The small molecule below binds the protein below.
Small molecule (SMILES): C[C@]12CC[C@H](OS(=O)(=O)O)CC1=CC[C@@H]1[C@@H]2CC[C@]2(C)C(=O)CC[C@@H]12

Sequence of chain 1.E:
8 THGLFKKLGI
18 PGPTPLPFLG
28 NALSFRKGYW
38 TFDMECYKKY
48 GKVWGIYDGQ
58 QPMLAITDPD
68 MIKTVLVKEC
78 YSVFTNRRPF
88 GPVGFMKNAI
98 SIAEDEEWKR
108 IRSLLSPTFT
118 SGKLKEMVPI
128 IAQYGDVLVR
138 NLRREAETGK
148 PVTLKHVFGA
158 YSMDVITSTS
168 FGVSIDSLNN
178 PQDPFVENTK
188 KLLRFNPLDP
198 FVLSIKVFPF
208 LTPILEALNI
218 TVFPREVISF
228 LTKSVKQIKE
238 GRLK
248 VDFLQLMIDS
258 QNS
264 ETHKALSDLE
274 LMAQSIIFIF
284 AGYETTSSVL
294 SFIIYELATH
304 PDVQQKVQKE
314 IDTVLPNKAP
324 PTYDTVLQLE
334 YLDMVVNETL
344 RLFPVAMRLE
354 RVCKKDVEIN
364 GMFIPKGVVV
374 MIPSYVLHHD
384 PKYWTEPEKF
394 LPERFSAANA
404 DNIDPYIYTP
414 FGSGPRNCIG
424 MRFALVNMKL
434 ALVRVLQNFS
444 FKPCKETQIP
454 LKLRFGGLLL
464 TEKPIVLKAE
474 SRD

Binding-site contacts:
Ligand atom C06 contacts residue PHE87 of chain 1.E at 3.9 Å (hydrophobic).
Ligand atom C12 contacts residue PRO194 of chain 1.E at 3.9 Å (hydrophobic).
Ligand atom C12 contacts residue PHE87 of chain 1.E at 3.7 Å (hydrophobic).
Ligand atom C09 contacts residue ILE280 of chain 1.E at 4.0 Å (hydrophobic).
Ligand atom O20 contacts residue GLU353 of chain 1.E at 4.2 Å.
Ligand atom O22 contacts residue ASP55 of chain 1.E at 4.0 Å.
Ligand atom O23 contacts residue ARG85 of chain 1.E at 4.0 Å.
Ligand atom C25 contacts residue ARG85 of chain 1.E at 3.6 Å.
Ligand atom O23 contacts residue ASP55 of chain 1.E at 4.3 Å.
Ligand atom S21 contacts residue LYS203 of chain 1.E at 4.0 Å.
Ligand atom O24 contacts residue PRO194 of chain 1.E at 3.5 Å.
Ligand atom C04 contacts residue ZWY1 of chain 1.HA at 4.2 Å.
Ligand atom S21 contacts residue ARG85 of chain 1.E at 4.1 Å.
Ligand atom O11 contacts residue ILE280 of chain 1.E at 3.9 Å.
Ligand atom O20 contacts residue ARG85 of chain 1.E at 4.0 Å.
Ligand atom C03 contacts residue ZWY1 of chain 1.HA at 3.7 Å.
Ligand atom C01 contacts residue ILE99 of chain 1.E at 3.9 Å (hydrophobic).
Ligand atom C10 contacts residue PHE283 of chain 1.E at 4.1 Å (hydrophobic).
Ligand atom C16 contacts residue ZWY1 of chain 1.HA at 3.7 Å.
Ligand atom C09 contacts residue PHE283 of chain 1.E at 3.8 Å (hydrophobic).
Ligand atom C08 contacts residue PHE87 of chain 1.E at 4.2 Å (hydrophobic).
Ligand atom C13 contacts residue PRO194 of chain 1.E at 3.6 Å (hydrophobic).
Ligand atom C01 contacts residue PHE87 of chain 1.E at 4.0 Å (hydrophobic).
Ligand atom C19 contacts residue PHE87 of chain 1.E at 3.9 Å (hydrophobic).
Ligand atom O23 contacts residue TYR36 of chain 1.E at 4.4 Å.
Ligand atom C14 contacts residue PRO194 of chain 1.E at 3.9 Å (hydrophobic).
Ligand atom O11 contacts residue PHE283 of chain 1.E at 3.4 Å.
Ligand atom C18 contacts residue PRO194 of chain 1.E at 4.3 Å (hydrophobic).
Ligand atom C08 contacts residue PHE192 of chain 1.E at 3.6 Å (hydrophobic).
Ligand atom O22 contacts residue LYS203 of chain 1.E at 2.9 Å (salt-bridge).
Ligand atom C14 contacts residue PHE87 of chain 1.E at 3.9 Å (hydrophobic).
Ligand atom O22 contacts residue ARG85 of chain 1.E at 3.5 Å (salt-bridge).
Ligand atom O11 contacts residue ZWY1 of chain 1.HA at 4.3 Å.
Ligand atom C12 contacts residue PHE192 of chain 1.E at 3.9 Å (hydrophobic).
Ligand atom C10 contacts residue ILE280 of chain 1.E at 3.9 Å (hydrophobic).
Ligand atom C19 contacts residue PRO194 of chain 1.E at 4.3 Å (hydrophobic).
Ligand atom C01 contacts residue ILE280 of chain 1.E at 4.2 Å (hydrophobic).
Ligand atom C25 contacts residue PHE87 of chain 1.E at 3.5 Å (hydrophobic).
Ligand atom C13 contacts residue PHE87 of chain 1.E at 3.5 Å (hydrophobic).
Ligand atom C01 contacts residue SER98 of chain 1.E at 4.3 Å.